Binding-site contacts:
Ligand atom O6 contacts residue THR162 of chain 1.B at 3.7 Å.
Ligand atom C5 contacts residue ASN163 of chain 1.B at 4.5 Å.
Ligand atom O4 contacts residue THR162 of chain 1.B at 4.3 Å.
Ligand atom O5 contacts residue ASN163 of chain 1.B at 3.6 Å.
Ligand atom O3 contacts residue ASN160 of chain 1.B at 4.2 Å.
Ligand atom C6 contacts residue ASN163 of chain 1.B at 4.3 Å.
Ligand atom N2 contacts residue ASN160 of chain 1.B at 3.3 Å (h-bond).
Ligand atom C5 contacts residue THR162 of chain 1.B at 3.6 Å.
Ligand atom C7 contacts residue ASN160 of chain 1.B at 3.8 Å.
Ligand atom C2 contacts residue ASN160 of chain 1.B at 2.5 Å.
Ligand atom C5 contacts residue ASN160 of chain 1.B at 3.6 Å.
Ligand atom O6 contacts residue ASN163 of chain 1.B at 3.4 Å.
Ligand atom C1 contacts residue ASN160 of chain 1.B at 1.4 Å.
Ligand atom C1 contacts residue THR162 of chain 1.B at 4.0 Å.
Ligand atom O5 contacts residue THR162 of chain 1.B at 4.1 Å.
Ligand atom O5 contacts residue ASN160 of chain 1.B at 2.3 Å (h-bond).
Ligand atom C4 contacts residue ASN160 of chain 1.B at 4.2 Å.
Ligand atom C1 contacts residue ASN163 of chain 1.B at 4.2 Å.
Ligand atom O7 contacts residue ASN160 of chain 1.B at 3.6 Å (h-bond).
Ligand atom C6 contacts residue THR162 of chain 1.B at 4.2 Å.
Ligand atom C3 contacts residue ASN160 of chain 1.B at 3.7 Å.

Sequence of chain 1.B:
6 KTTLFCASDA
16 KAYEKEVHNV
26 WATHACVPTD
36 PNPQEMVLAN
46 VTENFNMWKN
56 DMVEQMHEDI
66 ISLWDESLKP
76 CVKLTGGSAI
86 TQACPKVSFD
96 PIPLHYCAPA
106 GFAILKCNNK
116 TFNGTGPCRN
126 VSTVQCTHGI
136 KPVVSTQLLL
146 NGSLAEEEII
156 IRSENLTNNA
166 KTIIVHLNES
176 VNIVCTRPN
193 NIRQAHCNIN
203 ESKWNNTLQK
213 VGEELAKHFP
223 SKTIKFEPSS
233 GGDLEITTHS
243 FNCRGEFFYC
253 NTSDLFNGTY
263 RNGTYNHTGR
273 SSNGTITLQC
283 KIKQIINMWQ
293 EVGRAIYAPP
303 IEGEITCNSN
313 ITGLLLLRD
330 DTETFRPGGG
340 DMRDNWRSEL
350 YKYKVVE

A small-molecule ligand and the protein it binds are described below.
Small molecule (SMILES): CC(=O)N[C@@H]1[C@@H](O)[C@H](O)[C@@H](CO)O[C@H]1O